Binding-site contacts:
Ligand atom O5 contacts residue ASN135 of chain 1.A at 2.4 Å (h-bond).
Ligand atom C7 contacts residue ALA327 of chain 1.A at 4.3 Å (hydrophobic).
Ligand atom C2 contacts residue ASN135 of chain 1.A at 2.5 Å.
Ligand atom C8 contacts residue LEU132 of chain 1.A at 4.1 Å (hydrophobic).
Ligand atom O3 contacts residue ALA327 of chain 1.A at 4.3 Å.
Ligand atom C6 contacts residue ASN330 of chain 1.A at 3.9 Å.
Ligand atom O6 contacts residue THR326 of chain 1.A at 3.4 Å (h-bond).
Ligand atom C7 contacts residue ASN135 of chain 1.A at 3.5 Å.
Ligand atom O4 contacts residue ASN330 of chain 1.A at 3.1 Å (h-bond).
Ligand atom C8 contacts residue ALA327 of chain 1.A at 3.8 Å (hydrophobic).
Ligand atom N2 contacts residue ASN135 of chain 1.A at 2.9 Å (h-bond).
Ligand atom C1 contacts residue ASN135 of chain 1.A at 1.4 Å.
Ligand atom C5 contacts residue ASN135 of chain 1.A at 3.7 Å.
Ligand atom C5 contacts residue ASN330 of chain 1.A at 3.6 Å.
Ligand atom O7 contacts residue LEU132 of chain 1.A at 4.0 Å.
Ligand atom N2 contacts residue ALA327 of chain 1.A at 4.1 Å.
Ligand atom O3 contacts residue ASN330 of chain 1.A at 4.2 Å.
Ligand atom C4 contacts residue ASN330 of chain 1.A at 3.6 Å.
Ligand atom C3 contacts residue ASN330 of chain 1.A at 3.5 Å.
Ligand atom C8 contacts residue GLY131 of chain 1.A at 4.1 Å.
Ligand atom C8 contacts residue ILE128 of chain 1.A at 4.4 Å (hydrophobic).
Ligand atom C3 contacts residue ALA327 of chain 1.A at 4.4 Å (hydrophobic).
Ligand atom O7 contacts residue ASN135 of chain 1.A at 3.8 Å.
Ligand atom C3 contacts residue ASN135 of chain 1.A at 3.8 Å.
Ligand atom O7 contacts residue ASN330 of chain 1.A at 3.3 Å (h-bond).
Ligand atom C7 contacts residue ASN330 of chain 1.A at 3.9 Å.
Ligand atom C7 contacts residue LEU132 of chain 1.A at 4.5 Å (hydrophobic).
Ligand atom O3 contacts residue THR326 of chain 1.A at 3.9 Å.
Ligand atom O5 contacts residue THR326 of chain 1.A at 4.0 Å.
Ligand atom C4 contacts residue ASN135 of chain 1.A at 4.2 Å.
Ligand atom O6 contacts residue GLU323 of chain 1.A at 3.3 Å (salt-bridge).
Ligand atom C1 contacts residue ASN330 of chain 1.A at 4.3 Å.
Ligand atom C6 contacts residue GLU323 of chain 1.A at 4.0 Å.

This protein binds this small molecule.
Small molecule (SMILES): CC(=O)N[C@H]1[C@H](O[C@H]2[C@H](O)[C@@H](NC(C)=O)CO[C@@H]2CO)O[C@H](CO)[C@@H](O[C@@H]2O[C@H](CO)[C@@H](O)[C@H](O)[C@@H]2O)[C@@H]1O

Sequence of chain 1.A:
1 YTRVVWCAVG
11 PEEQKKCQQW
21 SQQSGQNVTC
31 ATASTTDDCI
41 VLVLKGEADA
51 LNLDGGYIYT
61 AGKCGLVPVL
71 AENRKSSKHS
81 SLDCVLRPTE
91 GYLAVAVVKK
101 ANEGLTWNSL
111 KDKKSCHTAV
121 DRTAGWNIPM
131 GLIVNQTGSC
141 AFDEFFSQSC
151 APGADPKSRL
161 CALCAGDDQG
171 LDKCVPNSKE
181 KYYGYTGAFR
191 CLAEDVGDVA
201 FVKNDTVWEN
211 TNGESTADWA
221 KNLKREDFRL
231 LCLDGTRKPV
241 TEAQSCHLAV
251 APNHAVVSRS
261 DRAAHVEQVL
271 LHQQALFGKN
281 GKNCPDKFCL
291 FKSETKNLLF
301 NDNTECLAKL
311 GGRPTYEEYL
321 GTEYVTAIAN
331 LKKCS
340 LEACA